A small-molecule ligand and the protein it binds are described below.
Small molecule (SMILES): CC(=O)/N=c1\sc(S(N)(=O)=O)nn1C

Sequence of chain 1.A:
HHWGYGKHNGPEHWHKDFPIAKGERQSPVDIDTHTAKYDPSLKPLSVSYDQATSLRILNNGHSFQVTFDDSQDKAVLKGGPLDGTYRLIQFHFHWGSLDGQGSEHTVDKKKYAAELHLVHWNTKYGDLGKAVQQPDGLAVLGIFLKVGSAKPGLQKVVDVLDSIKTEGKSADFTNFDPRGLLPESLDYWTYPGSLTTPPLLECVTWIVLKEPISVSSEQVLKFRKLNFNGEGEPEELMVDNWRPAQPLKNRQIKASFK

Binding-site contacts:
Ligand atom O3 contacts residue VAL119 of chain 1.A at 3.3 Å.
Ligand atom N2 contacts residue THR197 of chain 1.A at 3.3 Å (h-bond).
Ligand atom S1 contacts residue THR196 of chain 1.A at 3.8 Å.
Ligand atom O1 contacts residue LEU195 of chain 1.A at 3.4 Å.
Ligand atom O2 contacts residue VAL119 of chain 1.A at 3.8 Å.
Ligand atom O1 contacts residue ZN1 of chain 1.B at 4.0 Å.
Ligand atom O2 contacts residue VAL140 of chain 1.A at 3.9 Å.
Ligand atom C1 contacts residue HIS92 of chain 1.A at 4.1 Å.
Ligand atom N1 contacts residue HIS117 of chain 1.A at 3.4 Å (h-bond).
Ligand atom C1 contacts residue THR197 of chain 1.A at 4.1 Å.
Ligand atom S1 contacts residue HIS92 of chain 1.A at 3.8 Å.
Ligand atom C1 contacts residue LEU195 of chain 1.A at 3.7 Å (hydrophobic).
Ligand atom S2 contacts residue HIS92 of chain 1.A at 4.0 Å.
Ligand atom N1 contacts residue ZN1 of chain 1.B at 2.0 Å.
Ligand atom C4 contacts residue LEU128 of chain 1.A at 3.8 Å (hydrophobic).
Ligand atom S2 contacts residue GLN90 of chain 1.A at 3.8 Å.
Ligand atom O1 contacts residue TRP206 of chain 1.A at 3.5 Å.
Ligand atom C3 contacts residue GLN90 of chain 1.A at 3.7 Å.
Ligand atom N1 contacts residue HIS92 of chain 1.A at 3.2 Å (h-bond).
Ligand atom O3 contacts residue GLN90 of chain 1.A at 3.1 Å (h-bond).
Ligand atom S2 contacts residue LEU195 of chain 1.A at 3.8 Å.
Ligand atom N1 contacts residue HIS94 of chain 1.A at 3.4 Å (h-bond).
Ligand atom S1 contacts residue HIS117 of chain 1.A at 3.9 Å.
Ligand atom C5 contacts residue PRO199 of chain 1.A at 3.9 Å (hydrophobic).
Ligand atom N1 contacts residue THR196 of chain 1.A at 2.8 Å (h-bond).
Ligand atom O2 contacts residue HIS117 of chain 1.A at 3.4 Å (h-bond).
Ligand atom N3 contacts residue THR196 of chain 1.A at 3.9 Å.
Ligand atom S2 contacts residue VAL119 of chain 1.A at 3.8 Å.
Ligand atom O2 contacts residue TRP206 of chain 1.A at 4.1 Å.
Ligand atom O2 contacts residue HIS92 of chain 1.A at 3.3 Å.
Ligand atom C5 contacts residue PRO198 of chain 1.A at 3.5 Å (hydrophobic).
Ligand atom C5 contacts residue THR197 of chain 1.A at 3.1 Å.
Ligand atom N3 contacts residue THR197 of chain 1.A at 3.0 Å (h-bond).
Ligand atom N3 contacts residue LEU195 of chain 1.A at 3.4 Å.
Ligand atom C5 contacts residue LEU195 of chain 1.A at 3.6 Å (hydrophobic).
Ligand atom O2 contacts residue ZN1 of chain 1.B at 3.1 Å.
Ligand atom S1 contacts residue ZN1 of chain 1.B at 3.0 Å.
Ligand atom C2 contacts residue LEU195 of chain 1.A at 3.6 Å (hydrophobic).
Ligand atom N2 contacts residue LEU195 of chain 1.A at 3.5 Å.
Ligand atom O1 contacts residue THR196 of chain 1.A at 3.0 Å (h-bond).